Sequence of chain 1.F:
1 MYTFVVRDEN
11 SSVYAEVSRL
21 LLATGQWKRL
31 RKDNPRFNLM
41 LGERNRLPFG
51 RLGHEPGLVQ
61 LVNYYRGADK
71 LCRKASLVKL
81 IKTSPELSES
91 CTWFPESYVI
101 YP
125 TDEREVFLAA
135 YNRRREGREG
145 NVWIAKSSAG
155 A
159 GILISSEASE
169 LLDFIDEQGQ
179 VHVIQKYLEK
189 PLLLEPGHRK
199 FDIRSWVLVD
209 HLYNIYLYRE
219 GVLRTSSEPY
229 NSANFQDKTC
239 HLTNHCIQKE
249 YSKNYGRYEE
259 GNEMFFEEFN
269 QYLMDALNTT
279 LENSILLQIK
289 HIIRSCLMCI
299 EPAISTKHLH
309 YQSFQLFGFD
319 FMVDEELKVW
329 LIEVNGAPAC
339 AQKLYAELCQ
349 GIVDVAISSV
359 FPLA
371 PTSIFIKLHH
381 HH

Binding-site contacts:
Ligand atom N1 contacts residue LEU186 of chain 1.F at 2.9 Å (h-bond).
Ligand atom C2 contacts residue LYS198 of chain 1.F at 3.3 Å.
Ligand atom C2 contacts residue MET320 of chain 1.F at 3.8 Å (hydrophobic).
Ligand atom PG contacts residue GLU331 of chain 1.F at 3.2 Å.
Ligand atom O2A contacts residue LYS150 of chain 1.F at 3.1 Å (salt-bridge).
Ligand atom C3B contacts residue ASN242 of chain 1.F at 3.0 Å.
Ligand atom N7 contacts residue GLN183 of chain 1.F at 3.3 Å (h-bond).
Ligand atom N6 contacts residue ILE148 of chain 1.F at 3.6 Å.
Ligand atom C3' contacts residue THR241 of chain 1.F at 3.4 Å.
Ligand atom O3G contacts residue MG1 of chain 1.Z at 2.5 Å.
Ligand atom N6 contacts residue TYR185 of chain 1.F at 3.7 Å.
Ligand atom O3G contacts residue GLU331 of chain 1.F at 2.0 Å (salt-bridge).
Ligand atom N6 contacts residue GLN183 of chain 1.F at 3.1 Å (h-bond).
Ligand atom O2' contacts residue THR241 of chain 1.F at 3.6 Å.
Ligand atom O2' contacts residue LYS198 of chain 1.F at 3.3 Å.
Ligand atom N7 contacts residue ILE148 of chain 1.F at 3.6 Å.
Ligand atom O1B contacts residue GLU331 of chain 1.F at 2.6 Å (salt-bridge).
Ligand atom O3G contacts residue ASN333 of chain 1.F at 2.6 Å (h-bond).
Ligand atom O3' contacts residue THR241 of chain 1.F at 2.0 Å (h-bond).
Ligand atom N7 contacts residue LYS150 of chain 1.F at 2.8 Å (salt-bridge).
Ligand atom C8 contacts residue ILE148 of chain 1.F at 3.5 Å (hydrophobic).
Ligand atom O2' contacts residue HIS239 of chain 1.F at 3.0 Å (h-bond).
Ligand atom O1B contacts residue MG1 of chain 1.Z at 2.3 Å.
Ligand atom O1G contacts residue ARG222 of chain 1.F at 3.6 Å.
Ligand atom O2A contacts residue LYS74 of chain 1.F at 3.6 Å.
Ligand atom N3 contacts residue LYS198 of chain 1.F at 2.9 Å (salt-bridge).
Ligand atom N6 contacts residue LYS184 of chain 1.F at 2.7 Å (salt-bridge).
Ligand atom O2G contacts residue ASP318 of chain 1.F at 2.1 Å (salt-bridge).
Ligand atom O1A contacts residue GLU331 of chain 1.F at 3.4 Å (salt-bridge).
Ligand atom O1B contacts residue LYS74 of chain 1.F at 3.3 Å (salt-bridge).
Ligand atom N1 contacts residue TYR185 of chain 1.F at 3.6 Å.
Ligand atom C8 contacts residue LYS150 of chain 1.F at 3.2 Å.
Ligand atom PB contacts residue MG1 of chain 1.Z at 3.5 Å.
Ligand atom C2 contacts residue LEU186 of chain 1.F at 3.5 Å (hydrophobic).
Ligand atom C6 contacts residue LYS184 of chain 1.F at 3.7 Å.
Ligand atom C5' contacts residue ASN242 of chain 1.F at 3.6 Å.
Ligand atom PG contacts residue ASP318 of chain 1.F at 3.5 Å.
Ligand atom O2B contacts residue ALA155 of chain 1.F at 3.5 Å (h-bond).
Ligand atom O2G contacts residue GLU331 of chain 1.F at 3.3 Å (salt-bridge).
Ligand atom O2G contacts residue ARG222 of chain 1.F at 3.5 Å (salt-bridge).

The protein below binds the small molecule below.
Small molecule (SMILES): Nc1ncnc2c1ncn2[C@@H]1O[C@H](CO[P](=O)(O)O[P](=O)(O)CP(=O)(O)O)[C@@H](O)[C@H]1O